This small molecule binds to this protein.
Small molecule (SMILES): CC(=O)N[C@@H]1[C@@H](O)[C@H](O)[C@@H](CO)O[C@H]1O

Binding-site contacts:
Ligand atom C2 contacts residue THR175 of chain 1.B at 4.3 Å.
Ligand atom C1 contacts residue ASN202 of chain 1.B at 1.4 Å.
Ligand atom C2 contacts residue ASN202 of chain 1.B at 2.4 Å.
Ligand atom C3 contacts residue ASN202 of chain 1.B at 3.8 Å.
Ligand atom C8 contacts residue ASN202 of chain 1.B at 3.9 Å.
Ligand atom N2 contacts residue THR175 of chain 1.B at 3.7 Å.
Ligand atom C7 contacts residue THR175 of chain 1.B at 4.5 Å.
Ligand atom C7 contacts residue ASN202 of chain 1.B at 3.2 Å.
Ligand atom O5 contacts residue ASN202 of chain 1.B at 2.3 Å (h-bond).
Ligand atom C8 contacts residue VAL201 of chain 1.B at 4.0 Å (hydrophobic).
Ligand atom C8 contacts residue THR175 of chain 1.B at 3.5 Å.
Ligand atom C4 contacts residue ASN202 of chain 1.B at 4.2 Å.
Ligand atom N2 contacts residue ASN202 of chain 1.B at 2.9 Å (h-bond).
Ligand atom O7 contacts residue ASN202 of chain 1.B at 3.3 Å (h-bond).
Ligand atom C5 contacts residue ASN202 of chain 1.B at 3.6 Å.

Sequence of chain 1.B:
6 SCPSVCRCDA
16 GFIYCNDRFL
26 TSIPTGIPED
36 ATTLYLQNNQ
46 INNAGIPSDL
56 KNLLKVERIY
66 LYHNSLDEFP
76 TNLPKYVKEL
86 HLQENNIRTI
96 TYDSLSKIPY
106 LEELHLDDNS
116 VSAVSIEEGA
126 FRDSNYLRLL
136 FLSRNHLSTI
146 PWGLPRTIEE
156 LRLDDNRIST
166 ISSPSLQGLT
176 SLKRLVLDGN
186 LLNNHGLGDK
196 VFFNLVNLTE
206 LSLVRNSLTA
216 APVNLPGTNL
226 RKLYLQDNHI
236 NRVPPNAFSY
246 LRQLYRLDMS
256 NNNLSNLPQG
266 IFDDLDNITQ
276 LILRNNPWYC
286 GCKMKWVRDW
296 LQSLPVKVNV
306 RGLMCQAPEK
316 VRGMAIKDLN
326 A